Binding-site contacts:
Ligand atom C41 contacts residue ASN46 of chain 1.A at 3.9 Å.
Ligand atom O42 contacts residue PRO243 of chain 1.A at 3.2 Å (h-bond).
Ligand atom N1 contacts residue ARG202 of chain 1.A at 2.7 Å (salt-bridge).
Ligand atom C6 contacts residue ARG202 of chain 1.A at 3.7 Å.
Ligand atom O41 contacts residue ASN46 of chain 1.A at 2.8 Å (h-bond).
Ligand atom C5 contacts residue ASN46 of chain 1.A at 4.2 Å.
Ligand atom O6 contacts residue ARG202 of chain 1.A at 3.9 Å.
Ligand atom C4 contacts residue PRO243 of chain 1.A at 3.7 Å (hydrophobic).
Ligand atom C41 contacts residue HIS231 of chain 1.A at 4.1 Å.
Ligand atom C41 contacts residue ARG16 of chain 1.A at 3.5 Å.
Ligand atom F5 contacts residue KCX97 of chain 1.A at 3.9 Å.
Ligand atom O42 contacts residue ALA229 of chain 1.A at 3.6 Å.
Ligand atom C4 contacts residue ALA229 of chain 1.A at 4.1 Å (hydrophobic).
Ligand atom C6 contacts residue ZN1 of chain 1.D at 3.5 Å.
Ligand atom O2 contacts residue PRO243 of chain 1.A at 3.2 Å.
Ligand atom C41 contacts residue PRO243 of chain 1.A at 3.9 Å (hydrophobic).
Ligand atom C2 contacts residue GLY244 of chain 1.A at 3.9 Å.
Ligand atom O6 contacts residue ZN1 of chain 1.D at 2.7 Å.
Ligand atom N1 contacts residue HIS131 of chain 1.A at 4.1 Å.
Ligand atom C5 contacts residue HIS14 of chain 1.A at 4.1 Å.
Ligand atom C41 contacts residue ALA229 of chain 1.A at 4.0 Å (hydrophobic).
Ligand atom O2 contacts residue GLY244 of chain 1.A at 3.2 Å (h-bond).
Ligand atom O42 contacts residue ARG16 of chain 1.A at 2.6 Å (salt-bridge).
Ligand atom N3 contacts residue PRO243 of chain 1.A at 2.8 Å (h-bond).
Ligand atom C2 contacts residue PRO243 of chain 1.A at 3.5 Å (hydrophobic).
Ligand atom C6 contacts residue HIS131 of chain 1.A at 3.9 Å.
Ligand atom N3 contacts residue GLY244 of chain 1.A at 3.7 Å.
Ligand atom F5 contacts residue ZN1 of chain 1.C at 4.2 Å.
Ligand atom O6 contacts residue KCX97 of chain 1.A at 3.9 Å.
Ligand atom F5 contacts residue HIS14 of chain 1.A at 3.4 Å.
Ligand atom N3 contacts residue ALA229 of chain 1.A at 3.8 Å.
Ligand atom O6 contacts residue HIS131 of chain 1.A at 3.0 Å (h-bond).
Ligand atom O2 contacts residue VAL201 of chain 1.A at 3.5 Å.
Ligand atom O41 contacts residue ARG16 of chain 1.A at 3.0 Å (salt-bridge).
Ligand atom C2 contacts residue ARG202 of chain 1.A at 3.4 Å.
Ligand atom F5 contacts residue TYR99 of chain 1.A at 3.8 Å.
Ligand atom O41 contacts residue HIS14 of chain 1.A at 3.4 Å (h-bond).
Ligand atom O42 contacts residue HIS231 of chain 1.A at 2.8 Å (h-bond).
Ligand atom O2 contacts residue ARG202 of chain 1.A at 2.9 Å (salt-bridge).
Ligand atom F5 contacts residue ASN46 of chain 1.A at 3.0 Å.

A protein and the small-molecule ligand that binds it are described below.
Small molecule (SMILES): O=C(O)c1[nH]c(=O)[nH]c(=O)c1F

Sequence of chain 1.A:
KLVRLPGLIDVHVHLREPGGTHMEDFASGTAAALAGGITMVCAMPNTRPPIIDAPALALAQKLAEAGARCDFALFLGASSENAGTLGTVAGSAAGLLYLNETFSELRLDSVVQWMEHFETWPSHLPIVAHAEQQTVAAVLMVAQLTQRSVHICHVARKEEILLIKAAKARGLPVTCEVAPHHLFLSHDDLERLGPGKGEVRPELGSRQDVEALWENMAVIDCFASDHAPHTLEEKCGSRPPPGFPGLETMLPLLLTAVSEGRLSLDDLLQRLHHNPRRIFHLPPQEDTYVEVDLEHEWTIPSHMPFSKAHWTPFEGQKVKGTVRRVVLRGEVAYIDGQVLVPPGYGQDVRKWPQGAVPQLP